Binding-site contacts:
Ligand atom CB contacts residue TRP97 of chain 1.A at 3.4 Å (hydrophobic).
Ligand atom CA contacts residue TYR159 of chain 1.A at 3.5 Å (hydrophobic).
Ligand atom CB contacts residue SER143 of chain 1.A at 3.3 Å.
Ligand atom NE contacts residue GLU152 of chain 1.A at 2.9 Å (salt-bridge).
Ligand atom OXT contacts residue LYS146 of chain 1.A at 2.8 Å (salt-bridge).
Ligand atom CG contacts residue GLU152 of chain 1.A at 3.4 Å.
Ligand atom CZ contacts residue GLU152 of chain 1.A at 3.3 Å.
Ligand atom CE contacts residue MET45 of chain 1.A at 3.5 Å (hydrophobic).
Ligand atom SD contacts residue ILE24 of chain 1.A at 3.5 Å.
Ligand atom CG contacts residue TYR7 of chain 1.A at 3.4 Å (hydrophobic).
Ligand atom NH1 contacts residue GLN155 of chain 1.A at 3.1 Å.
Ligand atom CA contacts residue TYR171 of chain 1.A at 3.4 Å (hydrophobic).
Ligand atom O contacts residue ASN77 of chain 1.A at 3.0 Å (h-bond).
Ligand atom O contacts residue GLN156 of chain 1.A at 3.1 Å (h-bond).
Ligand atom C contacts residue SER143 of chain 1.A at 3.5 Å.
Ligand atom C contacts residue TYR7 of chain 1.A at 3.2 Å (hydrophobic).
Ligand atom O contacts residue TRP97 of chain 1.A at 3.5 Å.
Ligand atom CG contacts residue GLU63 of chain 1.A at 3.4 Å.
Ligand atom N contacts residue TRP167 of chain 1.A at 3.5 Å.
Ligand atom CZ contacts residue GLN155 of chain 1.A at 3.5 Å.
Ligand atom NH2 contacts residue GLU152 of chain 1.A at 2.7 Å (salt-bridge).
Ligand atom N contacts residue TYR7 of chain 1.A at 3.0 Å (h-bond).
Ligand atom OXT contacts residue TYR84 of chain 1.A at 3.5 Å (h-bond).
Ligand atom C contacts residue TYR84 of chain 1.A at 3.5 Å (hydrophobic).
Ligand atom O contacts residue SER143 of chain 1.A at 2.7 Å (h-bond).
Ligand atom O contacts residue LYS66 of chain 1.A at 2.8 Å (salt-bridge).
Ligand atom CA contacts residue SER143 of chain 1.A at 3.4 Å.
Ligand atom N contacts residue GLU63 of chain 1.A at 3.0 Å (salt-bridge).
Ligand atom CB contacts residue TRP167 of chain 1.A at 3.5 Å (hydrophobic).
Ligand atom CA contacts residue TYR99 of chain 1.A at 3.4 Å (hydrophobic).
Ligand atom O contacts residue TYR159 of chain 1.A at 2.9 Å (h-bond).
Ligand atom CA contacts residue TYR7 of chain 1.A at 3.2 Å (hydrophobic).
Ligand atom CB contacts residue GLU63 of chain 1.A at 3.5 Å.
Ligand atom OG1 contacts residue TRP97 of chain 1.A at 3.2 Å.
Ligand atom N contacts residue ASN77 of chain 1.A at 3.0 Å (h-bond).
Ligand atom CB contacts residue TYR99 of chain 1.A at 3.2 Å (hydrophobic).
Ligand atom N contacts residue TYR171 of chain 1.A at 2.7 Å (h-bond).
Ligand atom N contacts residue TYR99 of chain 1.A at 3.0 Å (h-bond).
Ligand atom O contacts residue MET70 of chain 1.A at 3.0 Å.
Ligand atom O contacts residue TYR84 of chain 1.A at 2.6 Å (h-bond).

Sequence of chain 1.A:
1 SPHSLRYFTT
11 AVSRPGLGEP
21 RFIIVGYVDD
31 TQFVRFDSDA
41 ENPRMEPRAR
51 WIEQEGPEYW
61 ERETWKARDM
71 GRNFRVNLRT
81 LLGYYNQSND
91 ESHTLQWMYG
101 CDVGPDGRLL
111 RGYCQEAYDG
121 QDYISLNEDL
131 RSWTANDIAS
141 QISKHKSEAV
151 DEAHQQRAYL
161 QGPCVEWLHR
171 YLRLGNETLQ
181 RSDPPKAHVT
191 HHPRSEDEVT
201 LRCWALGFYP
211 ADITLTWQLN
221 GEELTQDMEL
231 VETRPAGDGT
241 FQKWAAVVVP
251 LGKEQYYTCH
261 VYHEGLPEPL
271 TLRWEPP

A protein and the small-molecule ligand that binds it are described below.
Small molecule (SMILES): CSCC[C@H](NC(=O)[C@H](C)N)C(=O)N[C@@H](C)C(=O)N1CCC[C@H]1C(=O)N[C@@H](CCCN=C(N)N)C(=O)N[C@H](C(=O)N[C@@H](CC(C)C)C(=O)N[C@@H](CC(C)C)C(=O)N[C@@H](CC(C)C)C(=O)O)[C@@H](C)O